Binding-site contacts:
Ligand atom C25 contacts residue TYR21 of chain 1.B at 3.9 Å (hydrophobic).
Ligand atom C29 contacts residue ALA17 of chain 1.B at 3.7 Å (hydrophobic).
Ligand atom C25 contacts residue ILE9 of chain 1.B at 4.4 Å (hydrophobic).
Ligand atom C23 contacts residue CYS28 of chain 1.B at 4.1 Å (hydrophobic).
Ligand atom O22 contacts residue CYS44 of chain 1.B at 3.6 Å (h-bond).
Ligand atom C27 contacts residue PHE5 of chain 1.B at 3.8 Å (hydrophobic).
Ligand atom O22 contacts residue GLY29 of chain 1.B at 3.8 Å.
Ligand atom C31 contacts residue LEU2 of chain 1.B at 3.4 Å (hydrophobic).
Ligand atom O22 contacts residue ASP48 of chain 1.B at 3.0 Å (salt-bridge).
Ligand atom C26 contacts residue TYR21 of chain 1.B at 3.6 Å (hydrophobic).
Ligand atom C29 contacts residue LEU2 of chain 1.B at 3.4 Å (hydrophobic).
Ligand atom C21 contacts residue CYS44 of chain 1.B at 3.2 Å (hydrophobic).
Ligand atom C24 contacts residue TYR21 of chain 1.B at 3.4 Å (hydrophobic).
Ligand atom C31 contacts residue ILE18 of chain 1.B at 4.5 Å (hydrophobic).
Ligand atom C28 contacts residue LEU2 of chain 1.B at 3.8 Å (hydrophobic).
Ligand atom C24 contacts residue CYS28 of chain 1.B at 3.9 Å (hydrophobic).
Ligand atom C30 contacts residue LEU2 of chain 1.B at 4.0 Å (hydrophobic).
Ligand atom C24 contacts residue CYS44 of chain 1.B at 4.0 Å (hydrophobic).
Ligand atom C33 contacts residue ILE18 of chain 1.B at 3.5 Å (hydrophobic).
Ligand atom C30 contacts residue ALA17 of chain 1.B at 3.5 Å (hydrophobic).
Ligand atom C21 contacts residue ASP48 of chain 1.B at 3.5 Å.
Ligand atom C28 contacts residue TRP30 of chain 1.B at 4.4 Å (hydrophobic).
Ligand atom C25 contacts residue PHE5 of chain 1.B at 3.5 Å (hydrophobic).
Ligand atom C32 contacts residue ILE18 of chain 1.B at 3.8 Å (hydrophobic).
Ligand atom C23 contacts residue GLY29 of chain 1.B at 3.5 Å.
Ligand atom C32 contacts residue LEU3 of chain 1.B at 4.4 Å (hydrophobic).
Ligand atom O22 contacts residue TYR27 of chain 1.B at 3.2 Å (h-bond).
Ligand atom C21 contacts residue HIS47 of chain 1.B at 3.6 Å.
Ligand atom C23 contacts residue TYR27 of chain 1.B at 4.1 Å (hydrophobic).
Ligand atom O21 contacts residue HIS47 of chain 1.B at 2.6 Å (h-bond).
Ligand atom C24 contacts residue GLY29 of chain 1.B at 3.8 Å.
Ligand atom C28 contacts residue ALA17 of chain 1.B at 3.8 Å (hydrophobic).
Ligand atom C26 contacts residue PHE5 of chain 1.B at 4.2 Å (hydrophobic).
Ligand atom C27 contacts residue LEU2 of chain 1.B at 4.1 Å (hydrophobic).
Ligand atom C22 contacts residue CYS44 of chain 1.B at 4.2 Å (hydrophobic).
Ligand atom O21 contacts residue ASP48 of chain 1.B at 3.2 Å.
Ligand atom C30 contacts residue ILE18 of chain 1.B at 3.8 Å (hydrophobic).
Ligand atom C22 contacts residue HIS47 of chain 1.B at 3.5 Å.
Ligand atom O21 contacts residue CYS44 of chain 1.B at 3.8 Å.
Ligand atom C21 contacts residue TYR27 of chain 1.B at 4.0 Å (hydrophobic).

Sequence of chain 1.B:
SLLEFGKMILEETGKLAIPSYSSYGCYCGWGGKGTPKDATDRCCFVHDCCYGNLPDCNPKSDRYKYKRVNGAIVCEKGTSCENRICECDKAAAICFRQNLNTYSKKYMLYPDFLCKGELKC

A small-molecule ligand and the protein it binds are described below.
Small molecule (SMILES): CCCCCCCCCCCCC(=O)O